Binding-site contacts:
Ligand atom C1 contacts residue LYS40 of chain 1.A at 3.9 Å.
Ligand atom O21 contacts residue ASP159 of chain 1.A at 3.8 Å.
Ligand atom C9 contacts residue ALA38 of chain 1.A at 3.9 Å (hydrophobic).
Ligand atom C7 contacts residue ASP159 of chain 1.A at 3.8 Å.
Ligand atom C2 contacts residue ILE158 of chain 1.A at 4.0 Å (hydrophobic).
Ligand atom C7 contacts residue LEU93 of chain 1.A at 4.1 Å (hydrophobic).
Ligand atom C9 contacts residue LEU147 of chain 1.A at 3.7 Å (hydrophobic).
Ligand atom O18 contacts residue ALA38 of chain 1.A at 3.7 Å.
Ligand atom O17 contacts residue VAL25 of chain 1.A at 4.0 Å.
Ligand atom O20 contacts residue PHE22 of chain 1.A at 3.7 Å.
Ligand atom C4 contacts residue ILE158 of chain 1.A at 3.7 Å (hydrophobic).
Ligand atom C8 contacts residue LEU147 of chain 1.A at 4.1 Å (hydrophobic).
Ligand atom O18 contacts residue GLU94 of chain 1.A at 3.6 Å.
Ligand atom C11 contacts residue LEU17 of chain 1.A at 3.7 Å (hydrophobic).
Ligand atom C5 contacts residue ILE158 of chain 1.A at 3.7 Å (hydrophobic).
Ligand atom C7 contacts residue ILE77 of chain 1.A at 3.9 Å (hydrophobic).
Ligand atom O21 contacts residue LYS40 of chain 1.A at 3.1 Å (salt-bridge).
Ligand atom C3 contacts residue ILE158 of chain 1.A at 4.1 Å (hydrophobic).
Ligand atom O22 contacts residue VAL99 of chain 1.A at 4.1 Å.
Ligand atom C4 contacts residue VAL25 of chain 1.A at 4.1 Å (hydrophobic).
Ligand atom O21 contacts residue ILE158 of chain 1.A at 3.8 Å.
Ligand atom O20 contacts residue ASP159 of chain 1.A at 3.6 Å.
Ligand atom O20 contacts residue LYS40 of chain 1.A at 2.9 Å (salt-bridge).
Ligand atom C2 contacts residue LEU93 of chain 1.A at 3.9 Å (hydrophobic).
Ligand atom C6 contacts residue ILE158 of chain 1.A at 4.1 Å (hydrophobic).
Ligand atom O19 contacts residue ILE158 of chain 1.A at 4.1 Å.
Ligand atom C10 contacts residue LEU147 of chain 1.A at 4.1 Å (hydrophobic).
Ligand atom O17 contacts residue ILE158 of chain 1.A at 4.1 Å.
Ligand atom C13 contacts residue VAL99 of chain 1.A at 3.5 Å (hydrophobic).
Ligand atom C12 contacts residue LEU17 of chain 1.A at 3.5 Å (hydrophobic).
Ligand atom C7 contacts residue ILE158 of chain 1.A at 2.8 Å (hydrophobic).
Ligand atom O18 contacts residue ILE77 of chain 1.A at 3.4 Å.
Ligand atom C13 contacts residue LEU17 of chain 1.A at 3.7 Å (hydrophobic).
Ligand atom C6 contacts residue VAL25 of chain 1.A at 4.1 Å (hydrophobic).
Ligand atom C5 contacts residue VAL25 of chain 1.A at 3.7 Å (hydrophobic).
Ligand atom C8 contacts residue ALA38 of chain 1.A at 3.8 Å (hydrophobic).
Ligand atom O19 contacts residue ILE77 of chain 1.A at 3.6 Å.
Ligand atom O19 contacts residue LEU93 of chain 1.A at 3.2 Å.
Ligand atom C6 contacts residue LYS40 of chain 1.A at 3.8 Å.
Ligand atom O18 contacts residue LEU93 of chain 1.A at 4.0 Å.

Sequence of chain 1.A:
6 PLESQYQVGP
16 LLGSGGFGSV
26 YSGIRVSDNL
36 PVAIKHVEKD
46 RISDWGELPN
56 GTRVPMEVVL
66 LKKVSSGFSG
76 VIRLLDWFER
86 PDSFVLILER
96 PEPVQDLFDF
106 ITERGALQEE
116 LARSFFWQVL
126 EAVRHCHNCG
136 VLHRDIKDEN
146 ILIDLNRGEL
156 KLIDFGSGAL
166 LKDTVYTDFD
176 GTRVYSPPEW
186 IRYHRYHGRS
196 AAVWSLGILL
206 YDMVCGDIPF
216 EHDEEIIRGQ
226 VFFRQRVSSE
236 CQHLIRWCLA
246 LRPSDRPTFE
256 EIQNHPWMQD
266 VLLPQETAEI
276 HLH

A protein and the small-molecule ligand that binds it are described below.
Small molecule (SMILES): COc1c(O)cc2oc(-c3ccc(O)cc3)cc(=O)c2c1O